Sequence of chain 1.C:
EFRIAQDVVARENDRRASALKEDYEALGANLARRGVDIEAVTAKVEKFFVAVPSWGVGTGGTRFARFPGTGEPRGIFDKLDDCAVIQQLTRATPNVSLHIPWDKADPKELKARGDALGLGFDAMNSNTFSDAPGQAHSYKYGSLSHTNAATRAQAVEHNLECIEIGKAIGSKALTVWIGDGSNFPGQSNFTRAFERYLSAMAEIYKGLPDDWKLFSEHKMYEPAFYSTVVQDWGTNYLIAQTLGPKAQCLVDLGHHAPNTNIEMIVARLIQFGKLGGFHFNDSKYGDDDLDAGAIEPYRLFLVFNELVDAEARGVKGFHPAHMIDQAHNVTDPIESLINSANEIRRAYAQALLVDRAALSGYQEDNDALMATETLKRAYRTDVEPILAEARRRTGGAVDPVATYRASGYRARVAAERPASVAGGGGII

This protein binds this small molecule.
Small molecule (SMILES): C[C@H](O)[C@H](O)[C@@H](O)[C@@H](O)C=O

Sequence of chain 1.D:
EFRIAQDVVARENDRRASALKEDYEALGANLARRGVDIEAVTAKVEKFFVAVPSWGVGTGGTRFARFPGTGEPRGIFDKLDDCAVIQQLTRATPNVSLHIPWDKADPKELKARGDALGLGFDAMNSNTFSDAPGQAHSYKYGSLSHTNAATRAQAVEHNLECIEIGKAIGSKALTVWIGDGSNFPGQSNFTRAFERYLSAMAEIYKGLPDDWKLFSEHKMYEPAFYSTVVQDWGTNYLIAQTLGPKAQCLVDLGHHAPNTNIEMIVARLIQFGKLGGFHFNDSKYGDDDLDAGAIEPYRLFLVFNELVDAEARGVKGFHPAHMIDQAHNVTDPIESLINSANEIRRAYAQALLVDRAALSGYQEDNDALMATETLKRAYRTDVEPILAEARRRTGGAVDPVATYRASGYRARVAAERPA

Binding-site contacts:
Ligand atom C3 contacts residue GLU219 of chain 1.C at 3.5 Å.
Ligand atom C3 contacts residue MN1 of chain 1.K at 3.4 Å.
Ligand atom C2 contacts residue ASP327 of chain 1.C at 3.8 Å.
Ligand atom O1 contacts residue PHE66 of chain 1.D at 3.5 Å.
Ligand atom C6 contacts residue HIS101 of chain 1.C at 3.5 Å.
Ligand atom C3 contacts residue ASP327 of chain 1.C at 3.6 Å.
Ligand atom C1 contacts residue MN1 of chain 1.L at 2.8 Å.
Ligand atom O1 contacts residue HIS257 of chain 1.C at 3.2 Å (h-bond).
Ligand atom O2 contacts residue MN1 of chain 1.K at 2.2 Å.
Ligand atom O3 contacts residue GLU219 of chain 1.C at 2.7 Å (salt-bridge).
Ligand atom C2 contacts residue GLU219 of chain 1.C at 3.6 Å.
Ligand atom O2 contacts residue ASP254 of chain 1.C at 3.2 Å (salt-bridge).
Ligand atom O4 contacts residue ASP327 of chain 1.C at 2.8 Å (salt-bridge).
Ligand atom C1 contacts residue LYS221 of chain 1.C at 3.8 Å.
Ligand atom O4 contacts residue MN1 of chain 1.K at 3.9 Å.
Ligand atom O1 contacts residue LYS221 of chain 1.C at 2.7 Å (salt-bridge).
Ligand atom O5 contacts residue HIS101 of chain 1.C at 3.0 Å (h-bond).
Ligand atom O1 contacts residue TRP179 of chain 1.C at 3.8 Å.
Ligand atom O1 contacts residue ASP289 of chain 1.C at 3.2 Å (salt-bridge).
Ligand atom O2 contacts residue ASP327 of chain 1.C at 2.8 Å (salt-bridge).
Ligand atom O2 contacts residue HIS257 of chain 1.C at 3.1 Å.
Ligand atom O2 contacts residue MN1 of chain 1.L at 2.3 Å.
Ligand atom O5 contacts residue TRP179 of chain 1.C at 3.9 Å.
Ligand atom C4 contacts residue ASP327 of chain 1.C at 3.7 Å.
Ligand atom O3 contacts residue ASP327 of chain 1.C at 3.0 Å (salt-bridge).
Ligand atom O2 contacts residue GLU219 of chain 1.C at 3.4 Å (salt-bridge).
Ligand atom O5 contacts residue PHE131 of chain 1.C at 3.9 Å.
Ligand atom C1 contacts residue PHE66 of chain 1.D at 3.7 Å (hydrophobic).
Ligand atom O3 contacts residue MN1 of chain 1.K at 2.6 Å.
Ligand atom C3 contacts residue TRP179 of chain 1.C at 3.7 Å (hydrophobic).
Ligand atom C2 contacts residue HIS257 of chain 1.C at 3.3 Å.
Ligand atom C2 contacts residue MN1 of chain 1.L at 3.0 Å.
Ligand atom C2 contacts residue TRP179 of chain 1.C at 3.7 Å (hydrophobic).
Ligand atom C1 contacts residue TRP179 of chain 1.C at 3.5 Å (hydrophobic).
Ligand atom C5 contacts residue HIS101 of chain 1.C at 3.7 Å.
Ligand atom C2 contacts residue MN1 of chain 1.K at 3.1 Å.
Ligand atom O3 contacts residue HIS281 of chain 1.C at 3.3 Å.
Ligand atom O1 contacts residue MN1 of chain 1.L at 2.1 Å.
Ligand atom C6 contacts residue TRP57 of chain 1.C at 3.7 Å (hydrophobic).
Ligand atom C1 contacts residue HIS257 of chain 1.C at 3.8 Å.